Sequence of chain 1.D:
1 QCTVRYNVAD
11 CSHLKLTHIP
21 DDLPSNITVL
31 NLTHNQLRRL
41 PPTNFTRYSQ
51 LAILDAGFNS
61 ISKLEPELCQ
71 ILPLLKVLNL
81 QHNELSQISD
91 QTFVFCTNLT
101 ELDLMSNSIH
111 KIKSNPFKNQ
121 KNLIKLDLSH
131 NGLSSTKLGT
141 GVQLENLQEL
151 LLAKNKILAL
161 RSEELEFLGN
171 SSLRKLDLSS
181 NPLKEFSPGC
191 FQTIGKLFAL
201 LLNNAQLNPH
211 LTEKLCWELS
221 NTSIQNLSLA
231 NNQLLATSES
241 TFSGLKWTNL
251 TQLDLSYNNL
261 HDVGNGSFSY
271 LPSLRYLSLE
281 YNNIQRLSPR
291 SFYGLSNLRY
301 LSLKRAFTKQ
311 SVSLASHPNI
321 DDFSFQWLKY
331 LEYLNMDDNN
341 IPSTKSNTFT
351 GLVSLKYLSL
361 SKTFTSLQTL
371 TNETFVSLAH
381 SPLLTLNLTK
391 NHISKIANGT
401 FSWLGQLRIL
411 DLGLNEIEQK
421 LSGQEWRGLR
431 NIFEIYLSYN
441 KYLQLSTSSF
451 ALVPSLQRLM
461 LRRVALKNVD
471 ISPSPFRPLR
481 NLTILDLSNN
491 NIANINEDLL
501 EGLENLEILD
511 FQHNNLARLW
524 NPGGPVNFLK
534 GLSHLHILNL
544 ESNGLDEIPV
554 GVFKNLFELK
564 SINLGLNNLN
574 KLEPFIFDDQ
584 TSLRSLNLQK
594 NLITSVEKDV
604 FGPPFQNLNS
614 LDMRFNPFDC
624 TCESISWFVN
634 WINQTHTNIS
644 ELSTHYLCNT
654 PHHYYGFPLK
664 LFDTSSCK

Binding-site contacts:
Ligand atom C3 contacts residue ASN249 of chain 1.D at 3.0 Å.
Ligand atom O7 contacts residue ASN221 of chain 1.D at 4.3 Å.
Ligand atom O7 contacts residue TRP247 of chain 1.D at 3.0 Å (h-bond).
Ligand atom O6 contacts residue ASN249 of chain 1.D at 4.0 Å.
Ligand atom C7 contacts residue TRP247 of chain 1.D at 4.2 Å (hydrophobic).
Ligand atom O5 contacts residue ASN249 of chain 1.D at 2.4 Å (h-bond).
Ligand atom C6 contacts residue ASN249 of chain 1.D at 2.7 Å.
Ligand atom C1 contacts residue ASN249 of chain 1.D at 1.5 Å.
Ligand atom C5 contacts residue ASN249 of chain 1.D at 2.8 Å.
Ligand atom C1 contacts residue THR248 of chain 1.D at 4.5 Å.
Ligand atom O3 contacts residue ASN249 of chain 1.D at 3.0 Å (h-bond).
Ligand atom C2 contacts residue ASN249 of chain 1.D at 2.5 Å.
Ligand atom N2 contacts residue ASN249 of chain 1.D at 3.8 Å.
Ligand atom C4 contacts residue ASN249 of chain 1.D at 3.4 Å.

This small molecule binds to this protein.
Small molecule (SMILES): CC(=O)N[C@H]1[C@H](O[C@H]2[C@H](O)[C@@H](NC(C)=O)CO[C@@H]2CO)O[C@H](CO)[C@@H](O[C@@H]2O[C@H](CO)[C@@H](O)[C@H](O)[C@@H]2O)[C@@H]1O